Sequence of chain 1.E:
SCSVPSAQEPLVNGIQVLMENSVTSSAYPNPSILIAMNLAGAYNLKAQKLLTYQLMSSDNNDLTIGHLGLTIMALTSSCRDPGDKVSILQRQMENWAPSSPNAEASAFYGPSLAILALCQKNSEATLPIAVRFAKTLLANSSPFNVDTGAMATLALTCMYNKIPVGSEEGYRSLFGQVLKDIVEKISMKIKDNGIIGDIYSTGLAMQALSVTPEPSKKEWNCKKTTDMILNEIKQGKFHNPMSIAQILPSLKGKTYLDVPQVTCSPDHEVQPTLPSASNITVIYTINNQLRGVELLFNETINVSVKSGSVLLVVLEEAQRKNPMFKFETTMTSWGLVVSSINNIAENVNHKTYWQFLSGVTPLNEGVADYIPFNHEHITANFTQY

The small molecule below binds the protein below.
Small molecule (SMILES): CC(=O)N[C@@H]1[C@@H](O)[C@H](O)[C@@H](CO)O[C@H]1O

Binding-site contacts:
Ligand atom O7 contacts residue VAL313 of chain 1.E at 2.5 Å.
Ligand atom N2 contacts residue VAL311 of chain 1.E at 3.5 Å (h-bond).
Ligand atom N2 contacts residue VAL313 of chain 1.E at 3.0 Å (h-bond).
Ligand atom C1 contacts residue VAL311 of chain 1.E at 3.6 Å (hydrophobic).
Ligand atom C3 contacts residue VAL311 of chain 1.E at 4.3 Å (hydrophobic).
Ligand atom C3 contacts residue GLU325 of chain 1.E at 4.0 Å.
Ligand atom O4 contacts residue GLU325 of chain 1.E at 4.1 Å.
Ligand atom O5 contacts residue ASN287 of chain 1.E at 2.4 Å (h-bond).
Ligand atom O6 contacts residue ASN287 of chain 1.E at 3.4 Å (h-bond).
Ligand atom C2 contacts residue SER312 of chain 1.E at 4.4 Å.
Ligand atom O6 contacts residue VAL311 of chain 1.E at 3.3 Å.
Ligand atom N2 contacts residue SER312 of chain 1.E at 3.6 Å.
Ligand atom C2 contacts residue ASN287 of chain 1.E at 2.7 Å.
Ligand atom C3 contacts residue ASN287 of chain 1.E at 3.9 Å.
Ligand atom C4 contacts residue ASN287 of chain 1.E at 4.2 Å.
Ligand atom C1 contacts residue VAL313 of chain 1.E at 3.6 Å (hydrophobic).
Ligand atom C2 contacts residue VAL313 of chain 1.E at 3.6 Å (hydrophobic).
Ligand atom C2 contacts residue VAL311 of chain 1.E at 3.9 Å (hydrophobic).
Ligand atom C5 contacts residue ASN287 of chain 1.E at 3.5 Å.
Ligand atom C5 contacts residue VAL311 of chain 1.E at 3.2 Å (hydrophobic).
Ligand atom C8 contacts residue VAL321 of chain 1.E at 4.4 Å (hydrophobic).
Ligand atom C7 contacts residue VAL321 of chain 1.E at 4.4 Å (hydrophobic).
Ligand atom N2 contacts residue ASN287 of chain 1.E at 3.3 Å (h-bond).
Ligand atom C8 contacts residue GLU325 of chain 1.E at 3.4 Å.
Ligand atom C7 contacts residue VAL313 of chain 1.E at 3.3 Å (hydrophobic).
Ligand atom C1 contacts residue ASN287 of chain 1.E at 1.4 Å.
Ligand atom C6 contacts residue ASN287 of chain 1.E at 4.4 Å.
Ligand atom C6 contacts residue VAL311 of chain 1.E at 3.5 Å (hydrophobic).
Ligand atom O5 contacts residue VAL311 of chain 1.E at 3.7 Å.
Ligand atom C1 contacts residue SER312 of chain 1.E at 4.0 Å.